The protein below binds the small molecule below.
Small molecule (SMILES): CC(=O)N[C@@H]1[C@@H](O)[C@H](O)[C@@H](CO)O[C@H]1O

Binding-site contacts:
Ligand atom C3 contacts residue ASN88 of chain 1.D at 3.7 Å.
Ligand atom C7 contacts residue LYS43 of chain 1.D at 3.6 Å.
Ligand atom O7 contacts residue ARG38 of chain 1.D at 3.7 Å.
Ligand atom C7 contacts residue ASN88 of chain 1.D at 3.2 Å.
Ligand atom N2 contacts residue LYS43 of chain 1.D at 4.1 Å.
Ligand atom O7 contacts residue ASN88 of chain 1.D at 2.9 Å (h-bond).
Ligand atom C1 contacts residue ASN88 of chain 1.D at 1.4 Å.
Ligand atom O7 contacts residue SER40 of chain 1.D at 3.6 Å (h-bond).
Ligand atom C8 contacts residue ASN88 of chain 1.D at 3.3 Å.
Ligand atom O5 contacts residue ASN88 of chain 1.D at 2.3 Å (h-bond).
Ligand atom N2 contacts residue ARG38 of chain 1.D at 4.3 Å.
Ligand atom C5 contacts residue ASN88 of chain 1.D at 3.6 Å.
Ligand atom C8 contacts residue LYS43 of chain 1.D at 3.7 Å.
Ligand atom N2 contacts residue ASN88 of chain 1.D at 2.9 Å (h-bond).
Ligand atom O3 contacts residue LYS43 of chain 1.D at 3.8 Å.
Ligand atom C7 contacts residue ARG38 of chain 1.D at 4.4 Å.
Ligand atom C8 contacts residue GLY42 of chain 1.D at 3.7 Å.
Ligand atom C2 contacts residue ASN88 of chain 1.D at 2.3 Å.
Ligand atom O7 contacts residue GLU46 of chain 1.D at 4.5 Å.
Ligand atom O7 contacts residue LYS43 of chain 1.D at 3.8 Å.
Ligand atom C4 contacts residue ASN88 of chain 1.D at 4.1 Å.

Sequence of chain 1.D:
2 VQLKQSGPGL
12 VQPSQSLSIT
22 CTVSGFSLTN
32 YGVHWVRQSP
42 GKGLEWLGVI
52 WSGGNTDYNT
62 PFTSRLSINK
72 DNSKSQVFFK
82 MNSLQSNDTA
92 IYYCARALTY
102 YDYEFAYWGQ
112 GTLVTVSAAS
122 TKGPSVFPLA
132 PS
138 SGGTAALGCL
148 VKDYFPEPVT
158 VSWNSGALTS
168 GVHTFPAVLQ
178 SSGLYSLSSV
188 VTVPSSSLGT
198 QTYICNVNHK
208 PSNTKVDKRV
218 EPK